A small-molecule ligand and the protein it binds are described below.
Small molecule (SMILES): CC(=O)N[C@H]1/C(=N/O)O[C@H](CO)[C@@H](O)[C@@H]1O

Binding-site contacts:
Ligand atom O1 contacts residue GLU181 of chain 1.A at 3.5 Å (salt-bridge).
Ligand atom C7 contacts residue TYR289 of chain 1.A at 3.5 Å (hydrophobic).
Ligand atom C6 contacts residue ASP339 of chain 1.A at 3.5 Å.
Ligand atom O7 contacts residue TRP259 of chain 1.A at 3.6 Å.
Ligand atom C6 contacts residue TYR302 of chain 1.A at 3.5 Å (hydrophobic).
Ligand atom O4 contacts residue ASP339 of chain 1.A at 2.6 Å (salt-bridge).
Ligand atom O7 contacts residue TYR289 of chain 1.A at 2.7 Å (h-bond).
Ligand atom C1 contacts residue GLU181 of chain 1.A at 3.6 Å.
Ligand atom C6 contacts residue VAL291 of chain 1.A at 3.7 Å (hydrophobic).
Ligand atom C4 contacts residue TRP337 of chain 1.A at 3.9 Å (hydrophobic).
Ligand atom O4 contacts residue ARG16 of chain 1.A at 2.7 Å (salt-bridge).
Ligand atom O6 contacts residue VAL291 of chain 1.A at 3.7 Å.
Ligand atom N1 contacts residue TRP259 of chain 1.A at 3.3 Å.
Ligand atom C4 contacts residue ARG16 of chain 1.A at 3.8 Å.
Ligand atom N1 contacts residue GLU181 of chain 1.A at 2.7 Å (salt-bridge).
Ligand atom O7 contacts residue TRP337 of chain 1.A at 3.4 Å.
Ligand atom C3 contacts residue TRP337 of chain 1.A at 3.9 Å (hydrophobic).
Ligand atom O6 contacts residue TYR302 of chain 1.A at 3.5 Å.
Ligand atom O4 contacts residue TRP337 of chain 1.A at 3.2 Å.
Ligand atom O3 contacts residue HIS117 of chain 1.A at 3.7 Å.
Ligand atom C2 contacts residue GLU181 of chain 1.A at 3.2 Å.
Ligand atom O3 contacts residue ARG16 of chain 1.A at 2.8 Å (salt-bridge).
Ligand atom O6 contacts residue ASP339 of chain 1.A at 2.5 Å (salt-bridge).
Ligand atom O5 contacts residue TYR302 of chain 1.A at 3.8 Å.
Ligand atom O5 contacts residue TYR289 of chain 1.A at 3.6 Å.
Ligand atom C3 contacts residue ARG16 of chain 1.A at 3.9 Å.
Ligand atom C7 contacts residue ASP180 of chain 1.A at 3.6 Å.
Ligand atom C5 contacts residue TRP337 of chain 1.A at 3.9 Å (hydrophobic).
Ligand atom C7 contacts residue TRP259 of chain 1.A at 3.9 Å (hydrophobic).
Ligand atom C4 contacts residue ASP339 of chain 1.A at 3.5 Å.
Ligand atom N2 contacts residue ASP180 of chain 1.A at 2.9 Å (salt-bridge).
Ligand atom O1 contacts residue TRP259 of chain 1.A at 3.4 Å.
Ligand atom C8 contacts residue ASP180 of chain 1.A at 3.3 Å.
Ligand atom O1 contacts residue TYR302 of chain 1.A at 3.7 Å.
Ligand atom N2 contacts residue GLU181 of chain 1.A at 3.4 Å (salt-bridge).
Ligand atom C6 contacts residue TRP337 of chain 1.A at 3.8 Å (hydrophobic).
Ligand atom C5 contacts residue TYR289 of chain 1.A at 3.8 Å (hydrophobic).
Ligand atom C8 contacts residue PHE235 of chain 1.A at 3.6 Å (hydrophobic).
Ligand atom C8 contacts residue TRP259 of chain 1.A at 3.5 Å (hydrophobic).
Ligand atom C8 contacts residue TYR289 of chain 1.A at 3.8 Å (hydrophobic).

Sequence of chain 1.A:
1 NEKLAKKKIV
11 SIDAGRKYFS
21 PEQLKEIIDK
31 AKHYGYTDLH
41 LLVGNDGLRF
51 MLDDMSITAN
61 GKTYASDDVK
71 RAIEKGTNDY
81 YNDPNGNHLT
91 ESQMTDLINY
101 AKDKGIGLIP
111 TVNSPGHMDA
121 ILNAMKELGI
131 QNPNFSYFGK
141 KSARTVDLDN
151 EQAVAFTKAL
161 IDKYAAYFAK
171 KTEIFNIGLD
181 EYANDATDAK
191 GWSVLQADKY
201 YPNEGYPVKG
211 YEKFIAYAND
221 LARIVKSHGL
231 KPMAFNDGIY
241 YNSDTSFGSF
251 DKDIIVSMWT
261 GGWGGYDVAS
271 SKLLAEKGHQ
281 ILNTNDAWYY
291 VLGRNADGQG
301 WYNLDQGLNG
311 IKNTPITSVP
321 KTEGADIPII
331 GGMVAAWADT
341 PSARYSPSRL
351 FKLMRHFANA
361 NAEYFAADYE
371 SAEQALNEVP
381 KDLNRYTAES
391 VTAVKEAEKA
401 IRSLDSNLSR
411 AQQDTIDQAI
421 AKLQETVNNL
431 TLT